This small molecule binds to this protein.
Small molecule (SMILES): CC(C)(C)c1cc(C(=O)N2CCS(=O)(=O)CC2)c(NC(=O)Nc2ccc3ccccc3c2)s1

Sequence of chain 1.A:
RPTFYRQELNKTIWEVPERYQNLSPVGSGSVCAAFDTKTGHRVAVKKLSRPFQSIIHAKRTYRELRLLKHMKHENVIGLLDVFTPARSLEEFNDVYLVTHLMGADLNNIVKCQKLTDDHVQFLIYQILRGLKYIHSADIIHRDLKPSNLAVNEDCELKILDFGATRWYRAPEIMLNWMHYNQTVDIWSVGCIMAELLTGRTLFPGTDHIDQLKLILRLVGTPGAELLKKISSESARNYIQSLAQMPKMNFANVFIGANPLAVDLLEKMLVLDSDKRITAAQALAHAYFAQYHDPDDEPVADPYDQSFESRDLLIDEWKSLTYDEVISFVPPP

Binding-site contacts:
Ligand atom C3 contacts residue ASP174 of chain 1.A at 3.8 Å.
Ligand atom C13 contacts residue ASP174 of chain 1.A at 3.1 Å.
Ligand atom C2 contacts residue LEU110 of chain 1.A at 3.8 Å (hydrophobic).
Ligand atom C9 contacts residue ILE172 of chain 1.A at 3.8 Å (hydrophobic).
Ligand atom C14 contacts residue LYS59 of chain 1.A at 3.6 Å.
Ligand atom C18 contacts residue PHE175 of chain 1.A at 3.6 Å (hydrophobic).
Ligand atom N12 contacts residue LEU81 of chain 1.A at 3.7 Å.
Ligand atom C13 contacts residue LEU81 of chain 1.A at 3.7 Å (hydrophobic).
Ligand atom N15 contacts residue ASP174 of chain 1.A at 3.5 Å (salt-bridge).
Ligand atom C28 contacts residue ASP174 of chain 1.A at 3.0 Å.
Ligand atom N12 contacts residue ASP174 of chain 1.A at 3.4 Å (salt-bridge).
Ligand atom S2 contacts residue ASP174 of chain 1.A at 3.5 Å (salt-bridge).
Ligand atom C16 contacts residue ILE90 of chain 1.A at 3.9 Å (hydrophobic).
Ligand atom C9 contacts residue HIS154 of chain 1.A at 3.4 Å.
Ligand atom C17 contacts residue ASP174 of chain 1.A at 3.7 Å.
Ligand atom C14 contacts residue ALA57 of chain 1.A at 3.3 Å (hydrophobic).
Ligand atom C14 contacts residue LEU110 of chain 1.A at 3.3 Å (hydrophobic).
Ligand atom O1 contacts residue GLY176 of chain 1.A at 3.6 Å.
Ligand atom C7 contacts residue VAL89 of chain 1.A at 4.0 Å (hydrophobic).
Ligand atom C16 contacts residue GLU77 of chain 1.A at 3.7 Å.
Ligand atom O14 contacts residue ILE90 of chain 1.A at 4.0 Å.
Ligand atom C12 contacts residue ALA57 of chain 1.A at 3.4 Å (hydrophobic).
Ligand atom N15 contacts residue GLU77 of chain 1.A at 2.9 Å (salt-bridge).
Ligand atom C21 contacts residue GLU77 of chain 1.A at 3.9 Å.
Ligand atom C21 contacts residue ILE90 of chain 1.A at 3.7 Å (hydrophobic).
Ligand atom C8 contacts residue HIS154 of chain 1.A at 3.6 Å.
Ligand atom O11 contacts residue GLU77 of chain 1.A at 3.3 Å.
Ligand atom C12 contacts residue LYS59 of chain 1.A at 3.9 Å.
Ligand atom O14 contacts residue LEU173 of chain 1.A at 3.5 Å.
Ligand atom C27 contacts residue ASP174 of chain 1.A at 3.3 Å.
Ligand atom C13 contacts residue GLU77 of chain 1.A at 3.6 Å.
Ligand atom C14 contacts residue THR112 of chain 1.A at 3.5 Å.
Ligand atom N12 contacts residue GLU77 of chain 1.A at 3.5 Å (salt-bridge).
Ligand atom C12 contacts residue THR112 of chain 1.A at 3.6 Å.
Ligand atom C20 contacts residue ILE90 of chain 1.A at 3.9 Å (hydrophobic).
Ligand atom C7 contacts residue MET84 of chain 1.A at 3.9 Å (hydrophobic).
Ligand atom C4 contacts residue ASP174 of chain 1.A at 3.9 Å.
Ligand atom C9 contacts residue LEU173 of chain 1.A at 3.8 Å (hydrophobic).
Ligand atom O14 contacts residue ASP174 of chain 1.A at 2.9 Å (salt-bridge).
Ligand atom C2 contacts residue LYS59 of chain 1.A at 3.8 Å.